Sequence of chain 1.C:
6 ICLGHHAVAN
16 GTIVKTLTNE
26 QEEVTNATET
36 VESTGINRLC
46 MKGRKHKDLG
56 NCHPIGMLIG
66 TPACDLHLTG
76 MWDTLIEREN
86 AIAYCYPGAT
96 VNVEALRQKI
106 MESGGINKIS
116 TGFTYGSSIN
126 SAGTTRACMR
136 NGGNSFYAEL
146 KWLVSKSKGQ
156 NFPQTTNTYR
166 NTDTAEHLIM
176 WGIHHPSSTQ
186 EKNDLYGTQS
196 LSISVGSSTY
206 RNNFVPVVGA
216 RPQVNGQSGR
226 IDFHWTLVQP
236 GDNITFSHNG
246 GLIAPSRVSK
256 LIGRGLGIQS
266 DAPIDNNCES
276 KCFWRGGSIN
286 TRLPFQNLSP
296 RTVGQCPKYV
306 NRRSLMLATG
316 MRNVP

Binding-site contacts:
Ligand atom C8 contacts residue GLY236 of chain 1.C at 3.6 Å.
Ligand atom C7 contacts residue ASN238 of chain 1.C at 3.5 Å.
Ligand atom C2 contacts residue ASN238 of chain 1.C at 2.3 Å.
Ligand atom C7 contacts residue PRO217 of chain 1.A at 4.2 Å (hydrophobic).
Ligand atom N2 contacts residue ASN238 of chain 1.C at 2.8 Å (h-bond).
Ligand atom C7 contacts residue GLY236 of chain 1.C at 4.2 Å.
Ligand atom C8 contacts residue SER203 of chain 1.C at 4.5 Å.
Ligand atom C5 contacts residue ARG165 of chain 1.C at 4.0 Å.
Ligand atom C6 contacts residue ARG165 of chain 1.C at 3.6 Å.
Ligand atom O7 contacts residue PRO217 of chain 1.A at 3.5 Å.
Ligand atom O6 contacts residue ARG165 of chain 1.C at 3.0 Å (salt-bridge).
Ligand atom C1 contacts residue ASN238 of chain 1.C at 1.4 Å.
Ligand atom C8 contacts residue PRO217 of chain 1.A at 4.2 Å (hydrophobic).
Ligand atom C4 contacts residue ASN238 of chain 1.C at 4.1 Å.
Ligand atom C8 contacts residue ASP237 of chain 1.C at 4.3 Å.
Ligand atom O5 contacts residue ASN238 of chain 1.C at 2.2 Å (h-bond).
Ligand atom C3 contacts residue ASN238 of chain 1.C at 3.7 Å.
Ligand atom C1 contacts residue ARG165 of chain 1.C at 4.0 Å.
Ligand atom N2 contacts residue GLY236 of chain 1.C at 3.8 Å.
Ligand atom C5 contacts residue ASN238 of chain 1.C at 3.6 Å.
Ligand atom O7 contacts residue ASN238 of chain 1.C at 3.8 Å.
Ligand atom O5 contacts residue ARG165 of chain 1.C at 3.1 Å (salt-bridge).

This small molecule binds to this protein.
Small molecule (SMILES): CC(=O)N[C@@H]1[C@@H](O)[C@H](O)[C@@H](CO)O[C@H]1O

Sequence of chain 1.A:
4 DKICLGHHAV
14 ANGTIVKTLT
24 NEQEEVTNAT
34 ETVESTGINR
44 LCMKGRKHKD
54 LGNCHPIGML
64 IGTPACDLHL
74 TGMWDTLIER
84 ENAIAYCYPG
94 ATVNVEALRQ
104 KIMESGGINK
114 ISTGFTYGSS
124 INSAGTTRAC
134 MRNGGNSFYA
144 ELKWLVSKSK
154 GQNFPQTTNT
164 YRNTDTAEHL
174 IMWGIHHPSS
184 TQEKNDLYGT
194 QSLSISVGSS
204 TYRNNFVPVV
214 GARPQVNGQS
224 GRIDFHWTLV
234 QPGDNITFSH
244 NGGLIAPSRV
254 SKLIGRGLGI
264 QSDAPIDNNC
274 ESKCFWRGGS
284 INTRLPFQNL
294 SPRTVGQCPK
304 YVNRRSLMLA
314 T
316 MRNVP